The small molecule below binds the protein below.
Small molecule (SMILES): CO[C@@H]1O[C@@H]2CO[C@](C)(C(=O)O)O[C@H]2[C@H](O)[C@@H]1NC(C)=O

Binding-site contacts:
Ligand atom C6 contacts residue ARG41 of chain 1.C at 3.4 Å.
Ligand atom O1 contacts residue LYS90 of chain 1.C at 3.6 Å.
Ligand atom CAB contacts residue LYS110 of chain 1.C at 3.6 Å.
Ligand atom OAM contacts residue LYS110 of chain 1.C at 3.1 Å (salt-bridge).
Ligand atom O6 contacts residue ARG41 of chain 1.C at 2.9 Å (salt-bridge).
Ligand atom C3 contacts residue TRP131 of chain 1.C at 3.8 Å (hydrophobic).
Ligand atom O4 contacts residue LYS110 of chain 1.C at 2.8 Å.
Ligand atom O3 contacts residue GLN88 of chain 1.C at 2.9 Å (h-bond).
Ligand atom OAM contacts residue GLN88 of chain 1.C at 2.7 Å (h-bond).
Ligand atom O3 contacts residue LYS110 of chain 1.C at 3.1 Å.
Ligand atom C4 contacts residue LYS110 of chain 1.C at 3.8 Å.
Ligand atom O5 contacts residue LYS90 of chain 1.C at 3.7 Å.
Ligand atom C6 contacts residue GLU107 of chain 1.C at 3.6 Å.
Ligand atom OAN contacts residue MET87 of chain 1.C at 3.4 Å.
Ligand atom C7 contacts residue GLN88 of chain 1.C at 3.3 Å.
Ligand atom N2 contacts residue GLN88 of chain 1.C at 3.7 Å.
Ligand atom C8 contacts residue GLN88 of chain 1.C at 3.7 Å.
Ligand atom C4 contacts residue GLY89 of chain 1.C at 3.5 Å.
Ligand atom CAL contacts residue GLY89 of chain 1.C at 3.5 Å.
Ligand atom O5 contacts residue GLY89 of chain 1.C at 3.5 Å (h-bond).
Ligand atom O7 contacts residue GLN88 of chain 1.C at 3.3 Å (h-bond).
Ligand atom CAL contacts residue MET87 of chain 1.C at 3.8 Å (hydrophobic).
Ligand atom CAU contacts residue LYS90 of chain 1.C at 3.8 Å.
Ligand atom C7 contacts residue GLY89 of chain 1.C at 3.6 Å.
Ligand atom O6 contacts residue GLU107 of chain 1.C at 3.3 Å.
Ligand atom OAN contacts residue ARG41 of chain 1.C at 2.7 Å (salt-bridge).
Ligand atom C8 contacts residue LEU92 of chain 1.C at 3.7 Å (hydrophobic).
Ligand atom N2 contacts residue GLY89 of chain 1.C at 2.9 Å (h-bond).
Ligand atom OAM contacts residue MET87 of chain 1.C at 3.3 Å.
Ligand atom OAN contacts residue GLN88 of chain 1.C at 3.5 Å (h-bond).
Ligand atom CAK contacts residue LYS110 of chain 1.C at 3.6 Å.
Ligand atom C8 contacts residue LYS90 of chain 1.C at 3.8 Å.
Ligand atom C3 contacts residue LYS110 of chain 1.C at 3.8 Å.
Ligand atom C1 contacts residue TRP131 of chain 1.C at 3.8 Å (hydrophobic).
Ligand atom OAN contacts residue GLY89 of chain 1.C at 3.1 Å (h-bond).
Ligand atom CAK contacts residue GLU107 of chain 1.C at 3.6 Å.
Ligand atom CAL contacts residue GLN88 of chain 1.C at 3.4 Å.
Ligand atom OAM contacts residue GLY89 of chain 1.C at 3.4 Å (h-bond).
Ligand atom CAK contacts residue THR111 of chain 1.C at 3.8 Å.
Ligand atom C8 contacts residue GLY89 of chain 1.C at 3.5 Å.

Sequence of chain 1.C:
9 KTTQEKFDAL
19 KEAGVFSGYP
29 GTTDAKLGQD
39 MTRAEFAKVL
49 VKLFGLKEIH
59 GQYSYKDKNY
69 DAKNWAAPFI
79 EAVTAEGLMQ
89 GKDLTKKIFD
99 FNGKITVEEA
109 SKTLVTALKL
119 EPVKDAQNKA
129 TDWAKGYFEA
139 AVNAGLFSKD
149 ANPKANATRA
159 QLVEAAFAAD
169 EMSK